Binding-site contacts:
Ligand atom O6 contacts residue TYR45 of chain 1.A at 4.2 Å.
Ligand atom C7 contacts residue ASN47 of chain 1.A at 3.3 Å.
Ligand atom C7 contacts residue GLU29 of chain 1.A at 4.2 Å.
Ligand atom C8 contacts residue GLU29 of chain 1.A at 3.3 Å.
Ligand atom C8 contacts residue ASN42 of chain 1.A at 4.4 Å.
Ligand atom O5 contacts residue ASN47 of chain 1.A at 2.3 Å (h-bond).
Ligand atom C1 contacts residue ASN42 of chain 1.A at 4.1 Å.
Ligand atom O7 contacts residue SER49 of chain 1.A at 2.9 Å (h-bond).
Ligand atom C7 contacts residue ASN42 of chain 1.A at 4.5 Å.
Ligand atom C8 contacts residue VAL40 of chain 1.A at 3.5 Å (hydrophobic).
Ligand atom C4 contacts residue ASN47 of chain 1.A at 4.1 Å.
Ligand atom C2 contacts residue ASN47 of chain 1.A at 2.4 Å.
Ligand atom C8 contacts residue SER49 of chain 1.A at 4.1 Å.
Ligand atom C7 contacts residue SER49 of chain 1.A at 3.8 Å.
Ligand atom N2 contacts residue GLU29 of chain 1.A at 4.2 Å.
Ligand atom C7 contacts residue SER48 of chain 1.A at 4.4 Å.
Ligand atom C1 contacts residue ASN47 of chain 1.A at 1.5 Å.
Ligand atom C8 contacts residue PHE41 of chain 1.A at 4.5 Å (hydrophobic).
Ligand atom N2 contacts residue ASN47 of chain 1.A at 2.9 Å (h-bond).
Ligand atom O7 contacts residue ASN47 of chain 1.A at 3.1 Å (h-bond).
Ligand atom O7 contacts residue SER48 of chain 1.A at 3.6 Å.
Ligand atom C3 contacts residue ASN47 of chain 1.A at 3.8 Å.
Ligand atom C8 contacts residue SER48 of chain 1.A at 4.4 Å.
Ligand atom C5 contacts residue ASN47 of chain 1.A at 3.6 Å.
Ligand atom C8 contacts residue ASN47 of chain 1.A at 4.3 Å.
Ligand atom N2 contacts residue ASN42 of chain 1.A at 4.0 Å.

A protein and the small-molecule ligand that binds it are described below.
Small molecule (SMILES): CC(=O)N[C@H]1[C@@H](O[C@H]2[C@H](O)[C@@H](NC(C)=O)CO[C@@H]2CO)O[C@H](CO)[C@@H](O)[C@@H]1O

Sequence of chain 1.A:
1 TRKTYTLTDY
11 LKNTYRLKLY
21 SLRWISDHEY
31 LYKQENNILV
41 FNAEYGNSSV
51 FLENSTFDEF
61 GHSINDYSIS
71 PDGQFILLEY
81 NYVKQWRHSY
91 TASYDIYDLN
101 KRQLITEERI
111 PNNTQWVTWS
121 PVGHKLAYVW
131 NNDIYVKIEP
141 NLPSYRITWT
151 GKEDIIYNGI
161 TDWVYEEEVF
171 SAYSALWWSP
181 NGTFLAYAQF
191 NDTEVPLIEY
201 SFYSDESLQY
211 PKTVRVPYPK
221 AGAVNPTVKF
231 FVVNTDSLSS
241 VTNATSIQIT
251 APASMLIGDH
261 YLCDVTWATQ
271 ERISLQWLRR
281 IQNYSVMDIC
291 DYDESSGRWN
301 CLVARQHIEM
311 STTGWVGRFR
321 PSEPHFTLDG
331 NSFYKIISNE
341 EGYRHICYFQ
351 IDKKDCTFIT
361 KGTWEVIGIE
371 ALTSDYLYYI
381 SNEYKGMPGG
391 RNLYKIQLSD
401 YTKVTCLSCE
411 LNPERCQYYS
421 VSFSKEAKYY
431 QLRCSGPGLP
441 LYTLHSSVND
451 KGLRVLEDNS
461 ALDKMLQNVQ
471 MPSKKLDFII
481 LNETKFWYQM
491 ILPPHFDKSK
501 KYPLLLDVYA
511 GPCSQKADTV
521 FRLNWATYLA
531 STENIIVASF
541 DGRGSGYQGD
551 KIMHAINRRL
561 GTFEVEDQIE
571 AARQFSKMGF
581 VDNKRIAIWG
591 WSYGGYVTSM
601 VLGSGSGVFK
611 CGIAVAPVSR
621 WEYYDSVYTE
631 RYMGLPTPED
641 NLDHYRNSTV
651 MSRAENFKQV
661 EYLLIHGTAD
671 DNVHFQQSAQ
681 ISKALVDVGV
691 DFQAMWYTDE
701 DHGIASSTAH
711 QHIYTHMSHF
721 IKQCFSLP